Binding-site contacts:
Ligand atom N2 contacts residue ASN12 of chain 19.C at 3.8 Å.
Ligand atom C1 contacts residue ASN12 of chain 19.C at 2.2 Å.
Ligand atom C5 contacts residue ASN12 of chain 19.C at 4.1 Å.
Ligand atom O5 contacts residue ASN12 of chain 19.C at 2.7 Å (h-bond).
Ligand atom C2 contacts residue ASN12 of chain 19.C at 3.2 Å.
Ligand atom O7 contacts residue ASN12 of chain 19.C at 3.7 Å.
Ligand atom C7 contacts residue ASN12 of chain 19.C at 3.9 Å.

The small molecule below binds the protein below.
Small molecule (SMILES): CC(=O)N[C@H]1[C@H](O[C@H]2[C@H](O)[C@@H](NC(C)=O)CO[C@@H]2CO)O[C@H](CO)[C@@H](O)[C@@H]1O

Sequence of chain 19.C:
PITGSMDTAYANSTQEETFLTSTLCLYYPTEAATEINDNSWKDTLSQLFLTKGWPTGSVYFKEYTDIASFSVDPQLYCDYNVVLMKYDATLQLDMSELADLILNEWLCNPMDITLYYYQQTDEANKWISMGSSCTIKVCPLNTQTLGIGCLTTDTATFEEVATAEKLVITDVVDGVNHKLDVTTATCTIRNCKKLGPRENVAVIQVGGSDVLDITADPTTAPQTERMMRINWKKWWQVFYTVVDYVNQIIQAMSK